Sequence of chain 1.B:
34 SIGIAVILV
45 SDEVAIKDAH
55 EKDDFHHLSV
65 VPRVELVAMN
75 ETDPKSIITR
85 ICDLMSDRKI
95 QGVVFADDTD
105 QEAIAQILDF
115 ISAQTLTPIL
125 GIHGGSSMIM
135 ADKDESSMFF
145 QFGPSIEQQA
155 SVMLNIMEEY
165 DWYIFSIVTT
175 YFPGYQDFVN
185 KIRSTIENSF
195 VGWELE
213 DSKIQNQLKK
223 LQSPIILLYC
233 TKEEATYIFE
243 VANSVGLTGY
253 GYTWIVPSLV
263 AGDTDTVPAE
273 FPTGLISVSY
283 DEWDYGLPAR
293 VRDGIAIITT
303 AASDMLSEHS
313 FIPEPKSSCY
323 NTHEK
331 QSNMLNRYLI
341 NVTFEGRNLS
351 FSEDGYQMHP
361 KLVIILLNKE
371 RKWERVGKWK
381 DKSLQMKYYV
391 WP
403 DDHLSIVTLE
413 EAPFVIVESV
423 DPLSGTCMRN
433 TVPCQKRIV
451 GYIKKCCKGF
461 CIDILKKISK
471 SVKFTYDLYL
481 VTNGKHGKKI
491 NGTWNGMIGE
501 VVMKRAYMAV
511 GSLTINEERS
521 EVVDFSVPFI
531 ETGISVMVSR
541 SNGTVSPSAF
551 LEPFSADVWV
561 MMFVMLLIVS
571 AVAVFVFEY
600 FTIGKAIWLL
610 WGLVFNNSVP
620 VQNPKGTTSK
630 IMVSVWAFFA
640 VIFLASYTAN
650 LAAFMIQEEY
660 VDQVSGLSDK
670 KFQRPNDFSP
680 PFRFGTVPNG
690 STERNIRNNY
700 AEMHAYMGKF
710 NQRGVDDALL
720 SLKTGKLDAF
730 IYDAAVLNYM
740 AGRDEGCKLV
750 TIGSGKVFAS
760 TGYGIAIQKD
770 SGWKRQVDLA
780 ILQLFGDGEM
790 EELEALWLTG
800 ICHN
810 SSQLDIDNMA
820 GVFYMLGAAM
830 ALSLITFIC

The protein below binds the small molecule below.
Small molecule (SMILES): CN[C@]1(c2ccccc2Cl)CCCCC1=O

Sequence of chain 1.A:
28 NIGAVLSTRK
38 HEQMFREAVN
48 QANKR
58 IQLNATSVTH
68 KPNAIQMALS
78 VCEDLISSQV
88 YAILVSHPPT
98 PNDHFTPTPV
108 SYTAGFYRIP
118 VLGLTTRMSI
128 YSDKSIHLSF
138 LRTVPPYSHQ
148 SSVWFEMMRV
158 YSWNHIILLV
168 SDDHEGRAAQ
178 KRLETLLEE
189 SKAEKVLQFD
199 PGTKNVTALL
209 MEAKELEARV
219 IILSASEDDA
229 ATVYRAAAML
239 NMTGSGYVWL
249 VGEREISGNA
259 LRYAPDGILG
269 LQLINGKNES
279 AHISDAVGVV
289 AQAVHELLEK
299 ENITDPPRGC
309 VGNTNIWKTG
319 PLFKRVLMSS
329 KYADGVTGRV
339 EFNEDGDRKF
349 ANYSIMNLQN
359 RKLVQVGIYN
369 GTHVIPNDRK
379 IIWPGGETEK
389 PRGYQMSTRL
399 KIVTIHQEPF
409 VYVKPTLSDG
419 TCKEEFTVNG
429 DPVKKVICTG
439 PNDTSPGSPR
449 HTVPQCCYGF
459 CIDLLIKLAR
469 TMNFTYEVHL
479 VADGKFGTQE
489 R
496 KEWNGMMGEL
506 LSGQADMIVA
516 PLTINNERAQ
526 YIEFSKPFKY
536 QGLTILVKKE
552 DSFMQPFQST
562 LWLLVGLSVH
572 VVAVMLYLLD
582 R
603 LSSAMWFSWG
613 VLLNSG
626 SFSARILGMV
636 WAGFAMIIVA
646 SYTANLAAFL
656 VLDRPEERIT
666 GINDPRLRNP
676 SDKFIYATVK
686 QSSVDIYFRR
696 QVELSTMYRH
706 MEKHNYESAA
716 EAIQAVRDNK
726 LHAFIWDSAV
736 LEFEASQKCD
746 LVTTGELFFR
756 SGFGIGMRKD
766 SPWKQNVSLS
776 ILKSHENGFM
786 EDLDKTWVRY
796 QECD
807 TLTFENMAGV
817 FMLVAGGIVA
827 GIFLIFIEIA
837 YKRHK

Sequence of chain 1.D:
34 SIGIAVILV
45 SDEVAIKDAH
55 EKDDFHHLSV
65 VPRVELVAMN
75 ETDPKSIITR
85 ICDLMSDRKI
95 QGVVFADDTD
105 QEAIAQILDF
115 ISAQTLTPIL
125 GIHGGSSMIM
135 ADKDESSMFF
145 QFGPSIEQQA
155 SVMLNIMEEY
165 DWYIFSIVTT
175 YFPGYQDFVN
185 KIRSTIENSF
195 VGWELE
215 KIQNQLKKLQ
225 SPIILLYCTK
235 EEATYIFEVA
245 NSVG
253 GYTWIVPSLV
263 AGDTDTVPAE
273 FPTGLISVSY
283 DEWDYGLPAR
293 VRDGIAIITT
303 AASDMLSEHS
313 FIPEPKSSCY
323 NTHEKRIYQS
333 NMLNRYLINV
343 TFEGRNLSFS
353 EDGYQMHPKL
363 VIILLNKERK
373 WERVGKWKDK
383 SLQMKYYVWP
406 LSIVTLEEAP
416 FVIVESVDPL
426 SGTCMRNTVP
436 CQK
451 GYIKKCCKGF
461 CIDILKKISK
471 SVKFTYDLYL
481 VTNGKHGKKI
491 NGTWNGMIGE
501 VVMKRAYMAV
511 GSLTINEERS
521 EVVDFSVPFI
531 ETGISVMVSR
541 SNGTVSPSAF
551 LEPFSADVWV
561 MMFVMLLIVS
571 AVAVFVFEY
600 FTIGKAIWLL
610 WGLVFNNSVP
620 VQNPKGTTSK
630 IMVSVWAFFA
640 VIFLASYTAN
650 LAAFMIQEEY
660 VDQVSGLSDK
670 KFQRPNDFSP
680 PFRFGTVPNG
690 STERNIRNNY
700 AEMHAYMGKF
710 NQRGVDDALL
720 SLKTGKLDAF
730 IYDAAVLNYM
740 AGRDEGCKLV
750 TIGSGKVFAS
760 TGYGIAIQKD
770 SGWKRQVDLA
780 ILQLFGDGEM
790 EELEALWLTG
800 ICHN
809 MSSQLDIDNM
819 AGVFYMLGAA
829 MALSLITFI

Binding-site contacts:
Ligand atom C6 contacts residue THR647 of chain 1.D at 3.3 Å.
Ligand atom C10 contacts residue ASN616 of chain 1.C at 4.1 Å.
Ligand atom C13 contacts residue THR647 of chain 1.B at 4.4 Å.
Ligand atom C4 contacts residue ALA645 of chain 1.C at 4.3 Å (hydrophobic).
Ligand atom O1 contacts residue THR647 of chain 1.D at 4.1 Å.
Ligand atom C2 contacts residue VAL644 of chain 1.C at 3.8 Å (hydrophobic).
Ligand atom C9 contacts residue LEU643 of chain 1.B at 3.0 Å (hydrophobic).
Ligand atom C13 contacts residue LEU643 of chain 1.B at 3.7 Å (hydrophobic).
Ligand atom C10 contacts residue ASN615 of chain 1.D at 4.1 Å.
Ligand atom C13 contacts residue VAL644 of chain 1.A at 3.9 Å (hydrophobic).
Ligand atom C4 contacts residue THR647 of chain 1.D at 4.0 Å.
Ligand atom C3 contacts residue ALA644 of chain 1.B at 4.3 Å (hydrophobic).
Ligand atom C12 contacts residue LEU643 of chain 1.B at 2.6 Å (hydrophobic).
Ligand atom C4 contacts residue VAL644 of chain 1.C at 3.7 Å (hydrophobic).
Ligand atom N1 contacts residue ASN615 of chain 1.D at 4.0 Å.
Ligand atom C3 contacts residue VAL644 of chain 1.C at 3.8 Å (hydrophobic).
Ligand atom C12 contacts residue THR647 of chain 1.B at 3.6 Å.
Ligand atom C7 contacts residue LEU643 of chain 1.B at 4.2 Å (hydrophobic).
Ligand atom C5 contacts residue THR647 of chain 1.D at 4.2 Å.
Ligand atom C11 contacts residue VAL644 of chain 1.A at 4.2 Å (hydrophobic).
Ligand atom C9 contacts residue THR647 of chain 1.B at 4.3 Å.

Sequence of chain 1.C:
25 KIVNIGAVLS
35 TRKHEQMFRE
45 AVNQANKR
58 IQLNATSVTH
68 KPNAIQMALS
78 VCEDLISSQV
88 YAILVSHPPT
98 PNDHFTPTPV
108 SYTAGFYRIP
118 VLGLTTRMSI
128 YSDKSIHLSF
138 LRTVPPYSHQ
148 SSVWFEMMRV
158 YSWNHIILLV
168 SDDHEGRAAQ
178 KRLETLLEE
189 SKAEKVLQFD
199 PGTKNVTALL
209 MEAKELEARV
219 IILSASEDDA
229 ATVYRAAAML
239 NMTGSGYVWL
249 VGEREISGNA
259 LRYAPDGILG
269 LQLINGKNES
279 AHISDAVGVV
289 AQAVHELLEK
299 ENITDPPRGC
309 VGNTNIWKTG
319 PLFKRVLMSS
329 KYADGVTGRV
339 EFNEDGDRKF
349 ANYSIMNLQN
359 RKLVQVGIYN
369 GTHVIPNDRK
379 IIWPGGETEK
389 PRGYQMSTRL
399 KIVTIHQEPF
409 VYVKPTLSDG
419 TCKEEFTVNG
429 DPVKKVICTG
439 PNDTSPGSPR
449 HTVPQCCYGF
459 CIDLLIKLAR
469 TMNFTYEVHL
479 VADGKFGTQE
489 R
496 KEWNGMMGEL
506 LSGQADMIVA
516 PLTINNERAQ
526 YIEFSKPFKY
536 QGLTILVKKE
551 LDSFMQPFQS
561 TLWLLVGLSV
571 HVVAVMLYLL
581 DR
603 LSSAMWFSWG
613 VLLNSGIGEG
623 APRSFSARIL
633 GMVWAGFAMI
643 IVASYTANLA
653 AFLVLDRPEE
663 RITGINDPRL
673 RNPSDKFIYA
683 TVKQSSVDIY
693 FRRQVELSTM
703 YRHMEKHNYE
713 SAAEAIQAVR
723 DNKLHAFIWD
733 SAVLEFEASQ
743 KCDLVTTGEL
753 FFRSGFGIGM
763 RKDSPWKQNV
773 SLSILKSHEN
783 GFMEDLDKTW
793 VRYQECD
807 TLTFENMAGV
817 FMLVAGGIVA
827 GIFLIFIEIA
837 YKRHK